A small-molecule ligand and the protein it binds are described below.
Small molecule (SMILES): CC(=O)N[C@H]1[C@H](O[C@H]2[C@H](O)[C@@H](NC(C)=O)CO[C@@H]2CO)O[C@H](CO)[C@@H](O)[C@@H]1O

Sequence of chain 1.A:
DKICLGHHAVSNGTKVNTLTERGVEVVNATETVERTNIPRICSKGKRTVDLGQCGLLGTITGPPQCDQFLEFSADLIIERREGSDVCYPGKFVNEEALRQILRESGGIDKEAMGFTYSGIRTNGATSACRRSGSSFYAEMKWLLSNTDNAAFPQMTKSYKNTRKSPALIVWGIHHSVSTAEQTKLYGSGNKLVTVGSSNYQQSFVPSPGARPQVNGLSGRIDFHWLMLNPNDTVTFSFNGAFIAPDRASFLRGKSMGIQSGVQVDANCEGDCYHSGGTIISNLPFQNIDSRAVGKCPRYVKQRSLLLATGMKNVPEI

Binding-site contacts:
Ligand atom C7 contacts residue GLU72 of chain 1.B at 3.4 Å.
Ligand atom N2 contacts residue ASN79 of chain 1.B at 4.4 Å.
Ligand atom C8 contacts residue GLU72 of chain 1.B at 3.3 Å.
Ligand atom O7 contacts residue ASN82 of chain 1.B at 4.3 Å.
Ligand atom O6 contacts residue ARG85 of chain 1.B at 4.4 Å.
Ligand atom C8 contacts residue LYS75 of chain 1.B at 3.4 Å.
Ligand atom O7 contacts residue LYS75 of chain 1.B at 3.8 Å.
Ligand atom C8 contacts residue ASN79 of chain 1.B at 3.5 Å.
Ligand atom C3 contacts residue GLU72 of chain 1.B at 4.0 Å.
Ligand atom C5 contacts residue ASN82 of chain 1.B at 3.6 Å.
Ligand atom C7 contacts residue ASN79 of chain 1.B at 3.5 Å.
Ligand atom O5 contacts residue ASN82 of chain 1.B at 2.3 Å (h-bond).
Ligand atom O7 contacts residue GLU69 of chain 1.B at 4.2 Å.
Ligand atom C8 contacts residue GLU69 of chain 1.B at 3.8 Å.
Ligand atom N2 contacts residue ASN82 of chain 1.B at 3.1 Å (h-bond).
Ligand atom O7 contacts residue GLU72 of chain 1.B at 4.1 Å.
Ligand atom C2 contacts residue ASN82 of chain 1.B at 2.6 Å.
Ligand atom O7 contacts residue ASN79 of chain 1.B at 3.3 Å (h-bond).
Ligand atom C4 contacts residue ASN82 of chain 1.B at 4.3 Å.
Ligand atom C3 contacts residue ASN82 of chain 1.B at 3.9 Å.
Ligand atom N2 contacts residue GLU72 of chain 1.B at 3.5 Å (salt-bridge).
Ligand atom C7 contacts residue LYS75 of chain 1.B at 3.9 Å.
Ligand atom O6 contacts residue ARG291 of chain 1.A at 4.3 Å.
Ligand atom C8 contacts residue ARG291 of chain 1.A at 3.6 Å.
Ligand atom C8 contacts residue GLY78 of chain 1.B at 4.2 Å.
Ligand atom C7 contacts residue GLU69 of chain 1.B at 4.5 Å.
Ligand atom C7 contacts residue ASN82 of chain 1.B at 3.9 Å.
Ligand atom C2 contacts residue GLU72 of chain 1.B at 4.4 Å.
Ligand atom O3 contacts residue GLU72 of chain 1.B at 3.4 Å (salt-bridge).
Ligand atom C1 contacts residue ASN82 of chain 1.B at 1.4 Å.

Sequence of chain 1.B:
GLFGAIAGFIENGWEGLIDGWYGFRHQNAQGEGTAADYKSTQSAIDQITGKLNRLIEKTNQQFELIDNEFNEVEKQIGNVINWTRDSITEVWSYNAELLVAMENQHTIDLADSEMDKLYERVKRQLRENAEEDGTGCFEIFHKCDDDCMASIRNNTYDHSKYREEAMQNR